Binding-site contacts:
Ligand atom C6 contacts residue TYR322 of chain 3.A at 3.9 Å (hydrophobic).
Ligand atom C9 contacts residue ALA165 of chain 3.A at 3.7 Å (hydrophobic).
Ligand atom C2 contacts residue TYR322 of chain 3.A at 3.0 Å (hydrophobic).
Ligand atom C6 contacts residue GLU196 of chain 3.A at 3.5 Å.
Ligand atom C4 contacts residue TYR322 of chain 3.A at 3.8 Å (hydrophobic).
Ligand atom C4 contacts residue GLU196 of chain 3.A at 4.0 Å.
Ligand atom O6 contacts residue TYR322 of chain 3.A at 3.6 Å (h-bond).
Ligand atom C11 contacts residue TRP97 of chain 3.A at 3.3 Å (hydrophobic).
Ligand atom O10 contacts residue ARG70 of chain 3.A at 2.6 Å (salt-bridge).
Ligand atom C1 contacts residue TYR322 of chain 3.A at 3.0 Å (hydrophobic).
Ligand atom C11 contacts residue ARG70 of chain 3.A at 3.5 Å.
Ligand atom O1B contacts residue ARG288 of chain 3.A at 3.2 Å (salt-bridge).
Ligand atom O6 contacts residue ARG211 of chain 3.A at 4.1 Å.
Ligand atom O8 contacts residue GLU196 of chain 3.A at 3.9 Å.
Ligand atom C3 contacts residue TYR322 of chain 3.A at 3.2 Å (hydrophobic).
Ligand atom CAJ contacts residue ARG36 of chain 3.A at 3.8 Å.
Ligand atom O1A contacts residue TYR322 of chain 3.A at 3.1 Å (h-bond).
Ligand atom C10 contacts residue ARG70 of chain 3.A at 3.8 Å.
Ligand atom O9 contacts residue ALA165 of chain 3.A at 3.6 Å.
Ligand atom CAL contacts residue TYR322 of chain 3.A at 3.6 Å (hydrophobic).
Ligand atom C5 contacts residue GLU196 of chain 3.A at 4.1 Å.
Ligand atom C8 contacts residue ARG211 of chain 3.A at 3.9 Å.
Ligand atom O1A contacts residue TYR264 of chain 3.A at 3.7 Å.
Ligand atom O1B contacts residue TYR322 of chain 3.A at 3.8 Å.
Ligand atom C1 contacts residue ARG288 of chain 3.A at 3.6 Å.
Ligand atom O1A contacts residue ARG211 of chain 3.A at 2.8 Å (salt-bridge).
Ligand atom C1 contacts residue ARG211 of chain 3.A at 3.8 Å.
Ligand atom C8 contacts residue GLU195 of chain 3.A at 3.8 Å.
Ligand atom CAA contacts residue ARG36 of chain 3.A at 2.6 Å.
Ligand atom O1A contacts residue ARG288 of chain 3.A at 3.0 Å (salt-bridge).
Ligand atom O9 contacts residue GLU195 of chain 3.A at 2.6 Å (salt-bridge).
Ligand atom O9 contacts residue ARG143 of chain 3.A at 3.8 Å.
Ligand atom C9 contacts residue ASN213 of chain 3.A at 3.6 Å.
Ligand atom CAL contacts residue ARG36 of chain 3.A at 4.1 Å.
Ligand atom O6 contacts residue GLU196 of chain 3.A at 4.1 Å.
Ligand atom C1 contacts residue TYR264 of chain 3.A at 4.1 Å (hydrophobic).
Ligand atom O1B contacts residue TYR264 of chain 3.A at 3.8 Å.
Ligand atom C9 contacts residue GLU195 of chain 3.A at 3.6 Å.
Ligand atom O8 contacts residue GLU195 of chain 3.A at 2.8 Å (salt-bridge).
Ligand atom O8 contacts residue ARG211 of chain 3.A at 3.5 Å.

Sequence of chain 3.A:
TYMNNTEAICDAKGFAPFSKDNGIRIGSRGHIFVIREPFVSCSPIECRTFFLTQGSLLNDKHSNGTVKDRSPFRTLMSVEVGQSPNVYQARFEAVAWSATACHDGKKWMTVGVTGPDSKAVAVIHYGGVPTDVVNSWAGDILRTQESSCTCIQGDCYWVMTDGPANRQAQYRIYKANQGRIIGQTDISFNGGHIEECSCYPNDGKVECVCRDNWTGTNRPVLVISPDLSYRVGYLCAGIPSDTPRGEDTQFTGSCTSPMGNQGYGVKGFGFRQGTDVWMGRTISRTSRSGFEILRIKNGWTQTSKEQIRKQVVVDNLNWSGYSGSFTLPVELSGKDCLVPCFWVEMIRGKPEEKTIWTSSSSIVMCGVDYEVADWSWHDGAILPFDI

A protein and the small-molecule ligand that binds it are described below.
Small molecule (SMILES): C=CCC1=C(C(=O)O)O[C@@H](C(O)[C@H](O)CO)[C@H](NC(C)=O)[C@H]1O